Sequence of chain 1.A:
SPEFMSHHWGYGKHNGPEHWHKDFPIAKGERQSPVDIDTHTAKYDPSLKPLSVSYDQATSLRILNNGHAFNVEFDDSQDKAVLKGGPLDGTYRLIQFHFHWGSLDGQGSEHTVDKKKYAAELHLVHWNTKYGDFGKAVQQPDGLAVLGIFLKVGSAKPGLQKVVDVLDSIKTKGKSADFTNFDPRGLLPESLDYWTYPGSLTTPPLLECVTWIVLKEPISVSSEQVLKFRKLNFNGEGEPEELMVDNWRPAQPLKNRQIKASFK

The protein below binds the small molecule below.
Small molecule (SMILES): O=C1OC[C@@H]2CNCCN12

Binding-site contacts:
Ligand atom C4 contacts residue PHE264 of chain 1.A at 3.1 Å (hydrophobic).
Ligand atom C5 contacts residue PHE264 of chain 1.A at 4.4 Å (hydrophobic).
Ligand atom O contacts residue TRP196 of chain 1.A at 2.9 Å (h-bond).
Ligand atom C5 contacts residue LYS44 of chain 1.A at 4.3 Å.
Ligand atom O1 contacts residue THR40 of chain 1.A at 3.0 Å (h-bond).
Ligand atom C4 contacts residue ALA43 of chain 1.A at 4.2 Å (hydrophobic).
Ligand atom O contacts residue ALA43 of chain 1.A at 4.3 Å.
Ligand atom N contacts residue TYR45 of chain 1.A at 4.3 Å.
Ligand atom C contacts residue ALA43 of chain 1.A at 4.2 Å (hydrophobic).
Ligand atom C contacts residue TRP196 of chain 1.A at 4.1 Å (hydrophobic).
Ligand atom C4 contacts residue TYR45 of chain 1.A at 3.8 Å (hydrophobic).
Ligand atom C1 contacts residue THR40 of chain 1.A at 3.2 Å.
Ligand atom C4 contacts residue LYS265 of chain 1.A at 3.5 Å.
Ligand atom O contacts residue THR40 of chain 1.A at 3.5 Å (h-bond).
Ligand atom C5 contacts residue ALA43 of chain 1.A at 2.9 Å (hydrophobic).
Ligand atom O1 contacts residue PHE264 of chain 1.A at 4.4 Å.
Ligand atom C contacts residue THR40 of chain 1.A at 3.0 Å.
Ligand atom C4 contacts residue ALA262 of chain 1.A at 3.7 Å (hydrophobic).
Ligand atom C contacts residue PHE264 of chain 1.A at 4.1 Å (hydrophobic).
Ligand atom O contacts residue ALA262 of chain 1.A at 4.4 Å.
Ligand atom N1 contacts residue ALA43 of chain 1.A at 3.5 Å (h-bond).
Ligand atom N contacts residue PHE264 of chain 1.A at 3.9 Å.
Ligand atom N contacts residue LYS265 of chain 1.A at 2.6 Å (salt-bridge).
Ligand atom C2 contacts residue THR40 of chain 1.A at 3.5 Å.
Ligand atom C2 contacts residue ALA43 of chain 1.A at 4.4 Å (hydrophobic).
Ligand atom C5 contacts residue ALA262 of chain 1.A at 3.6 Å (hydrophobic).
Ligand atom C5 contacts residue TYR45 of chain 1.A at 4.0 Å (hydrophobic).
Ligand atom O contacts residue PHE264 of chain 1.A at 3.7 Å.
Ligand atom C3 contacts residue LYS265 of chain 1.A at 3.1 Å.
Ligand atom C5 contacts residue THR40 of chain 1.A at 4.3 Å.
Ligand atom N1 contacts residue THR40 of chain 1.A at 3.2 Å (h-bond).